Binding-site contacts:
Ligand atom C1 contacts residue ASN125 of chain 1.A at 1.4 Å.
Ligand atom C7 contacts residue ASN125 of chain 1.A at 3.8 Å.
Ligand atom C2 contacts residue ASN125 of chain 1.A at 2.5 Å.
Ligand atom O5 contacts residue ARG247 of chain 1.A at 4.5 Å.
Ligand atom N2 contacts residue ASN125 of chain 1.A at 3.1 Å (h-bond).
Ligand atom O7 contacts residue ASN125 of chain 1.A at 4.0 Å.
Ligand atom N2 contacts residue GLN124 of chain 1.A at 4.3 Å.
Ligand atom C4 contacts residue ASN125 of chain 1.A at 4.2 Å.
Ligand atom C3 contacts residue ASN125 of chain 1.A at 3.9 Å.
Ligand atom C5 contacts residue ASN125 of chain 1.A at 3.6 Å.
Ligand atom C8 contacts residue GLN124 of chain 1.A at 3.3 Å.
Ligand atom C1 contacts residue ARG247 of chain 1.A at 4.2 Å.
Ligand atom O5 contacts residue ASN125 of chain 1.A at 2.3 Å (h-bond).

A small-molecule ligand and the protein it binds are described below.
Small molecule (SMILES): CC(=O)N[C@@H]1[C@@H](O)[C@H](O)[C@@H](CO)O[C@H]1O

Sequence of chain 1.A:
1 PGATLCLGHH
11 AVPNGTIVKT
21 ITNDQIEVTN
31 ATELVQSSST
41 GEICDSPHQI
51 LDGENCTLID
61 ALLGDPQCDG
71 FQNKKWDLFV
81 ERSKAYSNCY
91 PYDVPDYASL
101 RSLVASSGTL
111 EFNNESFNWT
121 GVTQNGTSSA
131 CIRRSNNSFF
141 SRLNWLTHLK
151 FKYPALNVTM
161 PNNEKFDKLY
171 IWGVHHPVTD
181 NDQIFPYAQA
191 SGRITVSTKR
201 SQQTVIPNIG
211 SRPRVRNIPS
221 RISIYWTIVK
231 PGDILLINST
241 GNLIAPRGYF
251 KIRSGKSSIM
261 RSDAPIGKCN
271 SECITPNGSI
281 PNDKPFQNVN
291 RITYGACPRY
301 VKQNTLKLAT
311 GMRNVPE